Binding-site contacts:
Ligand atom C7 contacts residue ASN234 of chain 3.C at 3.8 Å.
Ligand atom O7 contacts residue ASN234 of chain 3.C at 4.2 Å.
Ligand atom C2 contacts residue ASN234 of chain 3.C at 2.5 Å.
Ligand atom C5 contacts residue ASN234 of chain 3.C at 3.7 Å.
Ligand atom C4 contacts residue ASN234 of chain 3.C at 4.2 Å.
Ligand atom C3 contacts residue ASN234 of chain 3.C at 3.8 Å.
Ligand atom O5 contacts residue ASN234 of chain 3.C at 2.4 Å (h-bond).
Ligand atom C1 contacts residue ASN234 of chain 3.C at 1.4 Å.
Ligand atom N2 contacts residue ASN234 of chain 3.C at 2.9 Å (h-bond).

Sequence of chain 3.C:
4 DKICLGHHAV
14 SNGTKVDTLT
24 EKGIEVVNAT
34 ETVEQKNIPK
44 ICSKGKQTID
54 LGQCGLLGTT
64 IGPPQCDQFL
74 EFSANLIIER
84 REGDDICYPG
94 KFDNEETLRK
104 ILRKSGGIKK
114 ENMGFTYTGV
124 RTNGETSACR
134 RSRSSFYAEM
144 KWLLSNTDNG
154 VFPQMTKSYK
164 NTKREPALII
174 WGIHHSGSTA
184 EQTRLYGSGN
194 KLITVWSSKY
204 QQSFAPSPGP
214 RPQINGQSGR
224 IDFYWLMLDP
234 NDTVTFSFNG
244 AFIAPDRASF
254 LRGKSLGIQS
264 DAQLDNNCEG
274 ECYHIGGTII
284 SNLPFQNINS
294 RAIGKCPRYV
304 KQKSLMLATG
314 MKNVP

A protein and the small-molecule ligand that binds it are described below.
Small molecule (SMILES): CC(=O)N[C@@H]1[C@@H](O)[C@H](O)[C@@H](CO)O[C@H]1O